Sequence of chain 8.C:
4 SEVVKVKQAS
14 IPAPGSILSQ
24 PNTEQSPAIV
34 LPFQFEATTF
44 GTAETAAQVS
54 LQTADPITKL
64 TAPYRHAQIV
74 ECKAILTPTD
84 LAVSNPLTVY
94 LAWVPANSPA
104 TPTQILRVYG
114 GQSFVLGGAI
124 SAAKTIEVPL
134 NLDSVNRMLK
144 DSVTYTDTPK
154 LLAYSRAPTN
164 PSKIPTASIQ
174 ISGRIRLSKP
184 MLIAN

This protein binds this small molecule.
Small molecule (SMILES): Nc1ccn([C@@H]2O[C@H](CO[P](=O)(O)O[C@H]3[C@@H](O)[C@H](n4ccc(N)nc4=O)O[C@@H]3CO[P](=O)(O)O[C@H]3[C@@H](O)[C@H](n4ccc(N)nc4=O)O[C@@H]3CO)[C@@H](O)[C@H]2O)c(=O)n1

Binding-site contacts:
Ligand atom OP1 contacts residue PRO132 of chain 8.C at 3.6 Å.
Ligand atom O2' contacts residue GLU74 of chain 8.C at 3.2 Å.
Ligand atom OP1 contacts residue LYS10 of chain 8.C at 4.3 Å.
Ligand atom P contacts residue LYS10 of chain 8.C at 4.0 Å.
Ligand atom O2' contacts residue ASN134 of chain 8.C at 3.2 Å (h-bond).
Ligand atom O2' contacts residue LEU135 of chain 8.C at 4.3 Å.
Ligand atom OP1 contacts residue LYS8 of chain 8.C at 2.6 Å (salt-bridge).
Ligand atom O5' contacts residue LYS8 of chain 8.C at 4.5 Å.
Ligand atom OP1 contacts residue ASN134 of chain 8.C at 4.2 Å.
Ligand atom O3' contacts residue ASN134 of chain 8.C at 4.2 Å.
Ligand atom C2' contacts residue ASN134 of chain 8.C at 4.3 Å.
Ligand atom P contacts residue LYS8 of chain 8.C at 3.0 Å.
Ligand atom O3' contacts residue LYS8 of chain 8.C at 3.8 Å.
Ligand atom OP2 contacts residue LYS10 of chain 8.C at 2.9 Å.
Ligand atom C4' contacts residue GLU74 of chain 8.C at 3.9 Å.
Ligand atom OP2 contacts residue LYS8 of chain 8.C at 2.9 Å (salt-bridge).
Ligand atom C2' contacts residue GLU74 of chain 8.C at 4.1 Å.
Ligand atom O4' contacts residue GLU74 of chain 8.C at 3.7 Å.
Ligand atom C1' contacts residue GLU74 of chain 8.C at 3.8 Å.